Sequence of chain 2.F:
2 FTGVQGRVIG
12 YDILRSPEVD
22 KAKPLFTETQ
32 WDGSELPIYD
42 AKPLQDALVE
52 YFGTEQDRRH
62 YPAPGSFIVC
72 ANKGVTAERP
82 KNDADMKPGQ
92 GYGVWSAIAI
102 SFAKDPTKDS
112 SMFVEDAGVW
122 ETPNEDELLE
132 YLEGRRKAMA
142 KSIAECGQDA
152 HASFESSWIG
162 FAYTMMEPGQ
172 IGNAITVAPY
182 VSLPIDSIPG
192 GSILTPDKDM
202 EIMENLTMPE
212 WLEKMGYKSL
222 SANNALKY

A protein and the small-molecule ligand that binds it are described below.
Small molecule (SMILES): COC(=O)[C@@H](N)Cc1c[nH]c[nH+]1

Sequence of chain 2.E:
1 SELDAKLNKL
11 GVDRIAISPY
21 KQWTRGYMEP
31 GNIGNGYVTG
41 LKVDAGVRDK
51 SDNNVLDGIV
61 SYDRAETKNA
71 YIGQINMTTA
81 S

Sequence of chain 2.A:
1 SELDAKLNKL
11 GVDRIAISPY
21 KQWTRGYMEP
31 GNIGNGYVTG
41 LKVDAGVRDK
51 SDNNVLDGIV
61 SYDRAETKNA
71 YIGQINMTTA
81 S

Binding-site contacts:
Ligand atom CM contacts residue LYS74 of chain 2.F at 3.4 Å.
Ligand atom ND1 contacts residue SER81 of chain 2.E at 2.6 Å (h-bond).
Ligand atom CM contacts residue ALA72 of chain 2.F at 4.0 Å (hydrophobic).
Ligand atom CE1 contacts residue PHE2 of chain 2.F at 3.4 Å (hydrophobic).
Ligand atom ND1 contacts residue TYR62 of chain 2.A at 3.9 Å.
Ligand atom C contacts residue PHE114 of chain 2.F at 3.6 Å (hydrophobic).
Ligand atom NE2 contacts residue PHE2 of chain 2.F at 3.1 Å.
Ligand atom CM contacts residue SER81 of chain 2.E at 3.8 Å.
Ligand atom CD2 contacts residue PHE114 of chain 2.F at 3.8 Å (hydrophobic).
Ligand atom O contacts residue GLU116 of chain 2.F at 3.2 Å (salt-bridge).
Ligand atom N contacts residue PHE2 of chain 2.F at 3.6 Å (h-bond).
Ligand atom O contacts residue PHE114 of chain 2.F at 2.9 Å (h-bond).
Ligand atom CE1 contacts residue GLU66 of chain 2.A at 3.6 Å.
Ligand atom N contacts residue PHE114 of chain 2.F at 2.8 Å (h-bond).
Ligand atom CG contacts residue SER81 of chain 2.E at 3.3 Å.
Ligand atom CD2 contacts residue PHE2 of chain 2.F at 3.6 Å (hydrophobic).
Ligand atom N contacts residue PYR1 of chain 2.F at 1.3 Å.
Ligand atom OXT contacts residue LYS74 of chain 2.F at 4.1 Å.
Ligand atom ND1 contacts residue PHE2 of chain 2.F at 4.0 Å.
Ligand atom CB contacts residue PHE114 of chain 2.F at 3.8 Å (hydrophobic).
Ligand atom OXT contacts residue GLU116 of chain 2.F at 3.3 Å (salt-bridge).
Ligand atom CE1 contacts residue ASP63 of chain 2.A at 3.5 Å.
Ligand atom CB contacts residue PYR1 of chain 2.F at 3.5 Å.
Ligand atom CE1 contacts residue SER81 of chain 2.E at 3.8 Å.
Ligand atom OXT contacts residue ALA72 of chain 2.F at 4.0 Å.
Ligand atom CB contacts residue ILE59 of chain 2.A at 4.1 Å (hydrophobic).
Ligand atom C contacts residue GLU116 of chain 2.F at 4.0 Å.
Ligand atom CM contacts residue ALA80 of chain 2.E at 3.4 Å (hydrophobic).
Ligand atom CG contacts residue PYR1 of chain 2.F at 3.6 Å.
Ligand atom CM contacts residue ASN73 of chain 2.F at 3.7 Å.
Ligand atom CD2 contacts residue PYR1 of chain 2.F at 4.0 Å.
Ligand atom CA contacts residue PYR1 of chain 2.F at 2.4 Å.
Ligand atom CA contacts residue SER81 of chain 2.E at 3.5 Å.
Ligand atom O contacts residue PYR1 of chain 2.F at 4.0 Å.
Ligand atom O contacts residue VAL115 of chain 2.F at 3.4 Å.
Ligand atom CM contacts residue GLU116 of chain 2.F at 3.8 Å.
Ligand atom CB contacts residue SER81 of chain 2.E at 3.2 Å.
Ligand atom CA contacts residue PHE114 of chain 2.F at 3.7 Å (hydrophobic).
Ligand atom C contacts residue PYR1 of chain 2.F at 3.5 Å.
Ligand atom NE2 contacts residue ASP63 of chain 2.A at 3.0 Å (salt-bridge).